Sequence of chain 1.Y:
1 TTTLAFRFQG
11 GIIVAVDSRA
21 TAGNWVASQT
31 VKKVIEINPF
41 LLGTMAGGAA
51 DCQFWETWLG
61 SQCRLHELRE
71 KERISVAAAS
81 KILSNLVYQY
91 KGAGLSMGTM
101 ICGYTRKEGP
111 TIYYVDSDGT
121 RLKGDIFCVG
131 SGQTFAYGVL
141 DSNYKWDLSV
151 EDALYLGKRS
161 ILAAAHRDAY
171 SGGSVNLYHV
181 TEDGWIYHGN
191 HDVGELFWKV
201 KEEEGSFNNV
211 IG

A small-molecule ligand and the protein it binds are described below.
Small molecule (SMILES): C[C@H](NC(=O)[C@H](Cc1ccc(OCc2ccccc2)cc1)NC(=O)CCCCCN)C(=O)N[C@@H](C[C@]1(O)C(=O)Nc2ccccc21)C(=O)NCc1ccccc1

Binding-site contacts:
Ligand atom CE3 contacts residue GLY47 of chain 1.Y at 3.7 Å.
Ligand atom OD1 contacts residue ALA22 of chain 1.Y at 3.7 Å.
Ligand atom C6 contacts residue TYR106 of chain 1.Z at 3.8 Å (hydrophobic).
Ligand atom O contacts residue THR21 of chain 1.Y at 2.9 Å (h-bond).
Ligand atom N contacts residue ASP126 of chain 1.Z at 2.9 Å (salt-bridge).
Ligand atom C5 contacts residue TYR106 of chain 1.Z at 3.7 Å (hydrophobic).
Ligand atom CD1 contacts residue THR21 of chain 1.Y at 3.6 Å.
Ligand atom CE2 contacts residue VAL128 of chain 1.Z at 3.7 Å (hydrophobic).
Ligand atom CB contacts residue ASP126 of chain 1.Z at 3.4 Å.
Ligand atom OG contacts residue MES1 of chain 1.FA at 3.3 Å.
Ligand atom CE3 contacts residue GLY48 of chain 1.Y at 3.8 Å.
Ligand atom C contacts residue THR21 of chain 1.Y at 3.8 Å.
Ligand atom CG contacts residue VAL128 of chain 1.Z at 3.7 Å (hydrophobic).
Ligand atom N contacts residue THR21 of chain 1.Y at 2.7 Å (h-bond).
Ligand atom CA contacts residue THR21 of chain 1.Y at 3.5 Å.
Ligand atom C5 contacts residue VAL31 of chain 1.Y at 3.4 Å (hydrophobic).
Ligand atom C5 contacts residue ALA49 of chain 1.Y at 3.6 Å (hydrophobic).
Ligand atom OD1 contacts residue THR21 of chain 1.Y at 3.1 Å (h-bond).
Ligand atom CA contacts residue THR21 of chain 1.Y at 3.6 Å.
Ligand atom C3 contacts residue MET45 of chain 1.Y at 3.4 Å (hydrophobic).
Ligand atom CA contacts residue ASP126 of chain 1.Z at 3.7 Å.
Ligand atom C contacts residue GLY47 of chain 1.Y at 3.5 Å.
Ligand atom C contacts residue THR21 of chain 1.Y at 3.6 Å.
Ligand atom OD1 contacts residue GLY23 of chain 1.Y at 3.4 Å (h-bond).
Ligand atom N contacts residue GLY47 of chain 1.Y at 2.8 Å (h-bond).
Ligand atom C6 contacts residue ALA49 of chain 1.Y at 3.7 Å (hydrophobic).
Ligand atom CZ3 contacts residue GLY48 of chain 1.Y at 3.6 Å.
Ligand atom C53 contacts residue PHE102 of chain 1.Z at 3.7 Å (hydrophobic).
Ligand atom CB contacts residue ASP126 of chain 1.Z at 3.4 Å.
Ligand atom C contacts residue THR1 of chain 1.Y at 3.3 Å.
Ligand atom CB contacts residue GLY47 of chain 1.Y at 3.8 Å.
Ligand atom CD2 contacts residue VAL128 of chain 1.Z at 3.7 Å (hydrophobic).
Ligand atom O contacts residue ALA49 of chain 1.Y at 3.3 Å (h-bond).
Ligand atom C54 contacts residue PHE102 of chain 1.Z at 3.4 Å (hydrophobic).
Ligand atom OH contacts residue PRO104 of chain 1.Z at 3.4 Å.
Ligand atom C51 contacts residue TYR106 of chain 1.Z at 3.5 Å (hydrophobic).
Ligand atom C contacts residue ASP126 of chain 1.Z at 3.8 Å.
Ligand atom CA contacts residue ASP126 of chain 1.Z at 3.7 Å.
Ligand atom O contacts residue ALA20 of chain 1.Y at 3.5 Å.
Ligand atom CA contacts residue GLY47 of chain 1.Y at 3.3 Å.

Sequence of chain 1.Z:
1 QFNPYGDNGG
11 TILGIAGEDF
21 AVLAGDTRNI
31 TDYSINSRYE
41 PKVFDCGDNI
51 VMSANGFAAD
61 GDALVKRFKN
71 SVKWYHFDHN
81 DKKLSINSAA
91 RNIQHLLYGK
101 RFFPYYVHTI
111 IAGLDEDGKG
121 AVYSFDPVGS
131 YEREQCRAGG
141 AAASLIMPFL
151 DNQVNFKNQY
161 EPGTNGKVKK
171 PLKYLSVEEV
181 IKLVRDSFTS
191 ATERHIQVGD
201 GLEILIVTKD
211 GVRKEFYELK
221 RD